Binding-site contacts:
Ligand atom N2 contacts residue DC8 of chain 1.B at 2.8 Å (h-bond).
Ligand atom N1 contacts residue DT6 of chain 1.B at 2.9 Å (h-bond).
Ligand atom N6 contacts residue DA7 of chain 1.B at 3.1 Å (h-bond).
Ligand atom OP1 contacts residue VAL120 of chain 1.A at 3.3 Å (h-bond).
Ligand atom O2 contacts residue DA7 of chain 1.B at 3.6 Å.
Ligand atom OP1 contacts residue ARG278 of chain 1.A at 3.0 Å (salt-bridge).
Ligand atom N1 contacts residue DC8 of chain 1.B at 2.8 Å (h-bond).
Ligand atom O4 contacts residue DA7 of chain 1.B at 2.9 Å (h-bond).
Ligand atom OP1 contacts residue GLY121 of chain 1.A at 2.9 Å (h-bond).
Ligand atom OP1 contacts residue THR124 of chain 1.A at 2.7 Å (h-bond).
Ligand atom C2 contacts residue DC5 of chain 1.B at 3.5 Å.
Ligand atom O6 contacts residue DA7 of chain 1.B at 3.4 Å (h-bond).
Ligand atom N3 contacts residue DG9 of chain 1.B at 2.9 Å (h-bond).
Ligand atom OP1 contacts residue ILE117 of chain 1.A at 3.5 Å (h-bond).
Ligand atom C2 contacts residue DG9 of chain 1.B at 3.6 Å.
Ligand atom C5' contacts residue GLY119 of chain 1.A at 3.3 Å.
Ligand atom OP1 contacts residue NA1 of chain 1.E at 2.5 Å (h-bond).
Ligand atom O3' contacts residue ARG278 of chain 1.A at 3.5 Å (salt-bridge).
Ligand atom O3' contacts residue VAL120 of chain 1.A at 3.4 Å (h-bond).
Ligand atom O3' contacts residue GLY119 of chain 1.A at 3.1 Å.
Ligand atom N1 contacts residue DA7 of chain 1.B at 3.5 Å (h-bond).
Ligand atom OP1 contacts residue GLY119 of chain 1.A at 2.9 Å (h-bond).
Ligand atom N2 contacts residue DG9 of chain 1.B at 3.4 Å (h-bond).
Ligand atom C6 contacts residue DA7 of chain 1.B at 3.6 Å.
Ligand atom N6 contacts residue DT6 of chain 1.B at 3.3 Å (h-bond).
Ligand atom C4 contacts residue DA7 of chain 1.B at 3.5 Å.
Ligand atom N3 contacts residue DA7 of chain 1.B at 2.8 Å (h-bond).
Ligand atom C2 contacts residue DG9 of chain 1.B at 3.4 Å.
Ligand atom O2 contacts residue DG9 of chain 1.B at 2.8 Å (h-bond).
Ligand atom C4' contacts residue GLY119 of chain 1.A at 3.2 Å.
Ligand atom N1 contacts residue DG9 of chain 1.B at 3.6 Å (h-bond).
Ligand atom C2 contacts residue DA7 of chain 1.B at 3.6 Å.
Ligand atom C2 contacts residue DT6 of chain 1.B at 3.5 Å.
Ligand atom N4 contacts residue DG9 of chain 1.B at 2.9 Å (h-bond).
Ligand atom O6 contacts residue DC8 of chain 1.B at 3.0 Å (h-bond).
Ligand atom O3' contacts residue THR124 of chain 1.A at 3.4 Å (h-bond).
Ligand atom C4 contacts residue DG9 of chain 1.B at 3.6 Å.
Ligand atom P contacts residue NA1 of chain 1.E at 3.6 Å.
Ligand atom N3 contacts residue DG9 of chain 1.B at 3.3 Å (h-bond).
Ligand atom OP1 contacts residue HIS203 of chain 1.A at 2.9 Å (h-bond).

Sequence of chain 1.A:
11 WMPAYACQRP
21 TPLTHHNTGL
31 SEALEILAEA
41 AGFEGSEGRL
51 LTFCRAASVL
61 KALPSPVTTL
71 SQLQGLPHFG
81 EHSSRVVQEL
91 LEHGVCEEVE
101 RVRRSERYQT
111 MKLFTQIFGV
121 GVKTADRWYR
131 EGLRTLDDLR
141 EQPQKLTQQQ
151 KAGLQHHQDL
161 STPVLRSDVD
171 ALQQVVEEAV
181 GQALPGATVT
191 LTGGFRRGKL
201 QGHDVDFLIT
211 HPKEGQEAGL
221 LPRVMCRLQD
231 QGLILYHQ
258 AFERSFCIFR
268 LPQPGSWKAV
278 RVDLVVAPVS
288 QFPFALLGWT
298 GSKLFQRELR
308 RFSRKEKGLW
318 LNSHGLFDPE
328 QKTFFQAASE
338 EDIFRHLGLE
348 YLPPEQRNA

This small molecule binds to this protein.
Small molecule (SMILES): Cc1cn([C@H]2C[C@H](O[P](=O)(O)OC[C@H]3O[C@@H](n4cnc5c(N)ncnc54)C[C@@H]3O)[C@@H](CO[P](=O)(O)O[C@H]3C[C@H](n4cnc5c(=O)nc(N)[nH]c54)O[C@@H]3CO[P](=O)(O)O[C@H]3C[C@H](n4ccc(N)nc4=O)O[C@@H]3CO)O2)c(=O)[nH]c1=O